Sequence of chain 1.B:
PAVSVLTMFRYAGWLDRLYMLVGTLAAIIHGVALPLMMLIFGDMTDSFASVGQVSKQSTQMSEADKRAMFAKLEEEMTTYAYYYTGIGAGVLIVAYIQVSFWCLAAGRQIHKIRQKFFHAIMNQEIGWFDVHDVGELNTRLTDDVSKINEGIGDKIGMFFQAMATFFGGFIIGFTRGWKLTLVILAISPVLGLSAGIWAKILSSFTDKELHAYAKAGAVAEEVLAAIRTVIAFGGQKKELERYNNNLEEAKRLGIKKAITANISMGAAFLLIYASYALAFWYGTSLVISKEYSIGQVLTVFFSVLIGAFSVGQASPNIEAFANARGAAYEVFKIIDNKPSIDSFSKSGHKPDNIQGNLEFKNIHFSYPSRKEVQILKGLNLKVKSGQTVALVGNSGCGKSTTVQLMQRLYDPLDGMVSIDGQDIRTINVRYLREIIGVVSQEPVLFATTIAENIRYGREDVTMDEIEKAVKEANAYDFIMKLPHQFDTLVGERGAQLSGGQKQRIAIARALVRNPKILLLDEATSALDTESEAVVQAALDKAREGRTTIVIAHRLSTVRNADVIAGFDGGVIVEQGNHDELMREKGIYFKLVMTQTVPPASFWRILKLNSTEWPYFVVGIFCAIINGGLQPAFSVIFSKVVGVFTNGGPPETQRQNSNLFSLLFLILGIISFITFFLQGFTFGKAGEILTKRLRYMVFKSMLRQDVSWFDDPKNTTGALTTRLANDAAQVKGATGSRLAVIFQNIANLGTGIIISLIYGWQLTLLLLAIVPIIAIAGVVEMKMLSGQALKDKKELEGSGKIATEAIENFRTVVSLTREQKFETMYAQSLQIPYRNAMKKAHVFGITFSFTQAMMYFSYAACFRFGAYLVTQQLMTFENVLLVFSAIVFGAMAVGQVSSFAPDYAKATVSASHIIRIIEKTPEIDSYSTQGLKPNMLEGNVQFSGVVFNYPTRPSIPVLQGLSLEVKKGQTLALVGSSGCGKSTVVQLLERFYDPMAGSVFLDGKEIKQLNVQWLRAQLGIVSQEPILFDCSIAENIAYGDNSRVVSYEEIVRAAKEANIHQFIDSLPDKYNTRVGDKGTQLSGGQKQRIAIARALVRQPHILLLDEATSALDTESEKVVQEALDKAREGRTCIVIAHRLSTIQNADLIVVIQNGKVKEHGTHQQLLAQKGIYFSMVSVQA

The protein below binds the small molecule below.
Small molecule (SMILES): CC(C)[C@H]1NC(=O)c2c[se]c(n2)[C@@H](C(C)C)NC(=O)c2c[se]c(n2)[C@@H](C(C)C)NC(=O)c2c[se]c1n2

Binding-site contacts:
Ligand atom O25 contacts residue SER975 of chain 1.B at 3.4 Å.
Ligand atom C32 contacts residue PHE339 of chain 1.B at 3.6 Å (hydrophobic).
Ligand atom C36 contacts residue PHE71 of chain 1.B at 3.4 Å (hydrophobic).
Ligand atom C29 contacts residue PHE728 of chain 1.B at 3.4 Å (hydrophobic).
Ligand atom C32 contacts residue TYR306 of chain 1.B at 3.7 Å (hydrophobic).
Ligand atom O26 contacts residue GLN986 of chain 1.B at 3.0 Å (h-bond).
Ligand atom N03 contacts residue PHE979 of chain 1.B at 3.4 Å.
Ligand atom N23 contacts residue PHE979 of chain 1.B at 3.4 Å.
Ligand atom C04 contacts residue PHE724 of chain 1.B at 3.6 Å (hydrophobic).
Ligand atom SE1 contacts residue GLN721 of chain 1.B at 3.3 Å.
Ligand atom C14 contacts residue ILE336 of chain 1.B at 3.5 Å (hydrophobic).
Ligand atom C15 contacts residue PHE979 of chain 1.B at 3.6 Å (hydrophobic).
Ligand atom C29 contacts residue TYR306 of chain 1.B at 3.5 Å (hydrophobic).
Ligand atom C35 contacts residue PHE332 of chain 1.B at 3.3 Å (hydrophobic).
Ligand atom C02 contacts residue PHE979 of chain 1.B at 3.5 Å (hydrophobic).
Ligand atom C02 contacts residue PHE728 of chain 1.B at 3.6 Å (hydrophobic).
Ligand atom O27 contacts residue PHE979 of chain 1.B at 3.6 Å.
Ligand atom C19 contacts residue PHE979 of chain 1.B at 3.7 Å (hydrophobic).
Ligand atom C16 contacts residue PHE979 of chain 1.B at 3.3 Å (hydrophobic).
Ligand atom N22 contacts residue PHE979 of chain 1.B at 3.0 Å.
Ligand atom C33 contacts residue LEU335 of chain 1.B at 3.6 Å (hydrophobic).
Ligand atom C01 contacts residue PHE979 of chain 1.B at 3.3 Å (hydrophobic).
Ligand atom O25 contacts residue PHE728 of chain 1.B at 3.2 Å.
Ligand atom C35 contacts residue MET68 of chain 1.B at 3.5 Å (hydrophobic).
Ligand atom C30 contacts residue PHE332 of chain 1.B at 3.5 Å (hydrophobic).
Ligand atom N17 contacts residue PHE979 of chain 1.B at 3.5 Å.
Ligand atom C14 contacts residue MET68 of chain 1.B at 3.6 Å (hydrophobic).
Ligand atom C01 contacts residue PHE728 of chain 1.B at 3.7 Å (hydrophobic).
Ligand atom C16 contacts residue TYR949 of chain 1.B at 3.3 Å (hydrophobic).
Ligand atom C28 contacts residue TYR306 of chain 1.B at 3.4 Å (hydrophobic).
Ligand atom C21 contacts residue SER975 of chain 1.B at 3.4 Å.
Ligand atom O27 contacts residue TYR949 of chain 1.B at 2.1 Å (h-bond).
Ligand atom C28 contacts residue PHE724 of chain 1.B at 3.5 Å (hydrophobic).
Ligand atom C30 contacts residue TYR306 of chain 1.B at 3.1 Å (hydrophobic).
Ligand atom C21 contacts residue PHE728 of chain 1.B at 3.2 Å (hydrophobic).
Ligand atom SE2 contacts residue ILE336 of chain 1.B at 3.5 Å.
Ligand atom SE1 contacts residue PHE979 of chain 1.B at 3.7 Å.
Ligand atom C36 contacts residue MET68 of chain 1.B at 3.6 Å (hydrophobic).
Ligand atom C07 contacts residue PHE979 of chain 1.B at 3.7 Å (hydrophobic).
Ligand atom C07 contacts residue GLN721 of chain 1.B at 3.3 Å.